A small-molecule ligand and the protein it binds are described below.
Small molecule (SMILES): CC(=O)N[C@H]1[C@H](O[C@H]2[C@H](O)[C@@H](NC(C)=O)CO[C@@H]2CO)O[C@H](CO)[C@@H](O)[C@@H]1O

Sequence of chain 1.A:
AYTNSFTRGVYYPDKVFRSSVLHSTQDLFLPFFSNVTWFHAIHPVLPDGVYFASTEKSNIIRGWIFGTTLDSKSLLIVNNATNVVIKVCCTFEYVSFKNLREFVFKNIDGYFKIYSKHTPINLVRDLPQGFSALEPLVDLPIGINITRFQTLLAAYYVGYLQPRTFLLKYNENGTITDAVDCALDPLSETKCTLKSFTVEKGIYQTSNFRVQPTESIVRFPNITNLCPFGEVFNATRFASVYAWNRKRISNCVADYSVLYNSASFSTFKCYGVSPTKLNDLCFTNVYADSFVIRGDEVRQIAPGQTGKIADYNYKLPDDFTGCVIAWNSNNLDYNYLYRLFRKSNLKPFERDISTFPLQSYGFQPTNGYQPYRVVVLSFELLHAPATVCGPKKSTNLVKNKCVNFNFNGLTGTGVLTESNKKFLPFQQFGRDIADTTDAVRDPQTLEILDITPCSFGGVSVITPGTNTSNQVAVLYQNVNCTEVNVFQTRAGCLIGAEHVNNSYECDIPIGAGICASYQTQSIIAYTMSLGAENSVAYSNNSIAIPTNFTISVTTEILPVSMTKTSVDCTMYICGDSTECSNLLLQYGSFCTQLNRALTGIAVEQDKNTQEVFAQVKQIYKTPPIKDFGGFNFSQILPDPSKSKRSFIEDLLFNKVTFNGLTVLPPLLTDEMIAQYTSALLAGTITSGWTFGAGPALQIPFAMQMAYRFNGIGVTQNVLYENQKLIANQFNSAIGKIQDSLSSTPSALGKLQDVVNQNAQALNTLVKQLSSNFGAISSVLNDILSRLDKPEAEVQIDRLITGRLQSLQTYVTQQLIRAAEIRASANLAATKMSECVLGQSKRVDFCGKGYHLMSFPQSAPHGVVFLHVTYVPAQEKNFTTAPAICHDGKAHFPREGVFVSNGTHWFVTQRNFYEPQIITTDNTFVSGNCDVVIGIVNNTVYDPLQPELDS

Binding-site contacts:
Ligand atom O5 contacts residue ASN1134 of chain 1.A at 2.1 Å (h-bond).
Ligand atom C4 contacts residue ASN1134 of chain 1.A at 4.1 Å.
Ligand atom C2 contacts residue ASN1134 of chain 1.A at 2.4 Å.
Ligand atom C6 contacts residue ASN1134 of chain 1.A at 4.3 Å.
Ligand atom C3 contacts residue ASN1134 of chain 1.A at 3.7 Å.
Ligand atom N2 contacts residue ASN1134 of chain 1.A at 3.0 Å (h-bond).
Ligand atom O7 contacts residue ASN1134 of chain 1.A at 4.3 Å.
Ligand atom C5 contacts residue ASN1134 of chain 1.A at 3.5 Å.
Ligand atom C7 contacts residue ASN1134 of chain 1.A at 3.9 Å.
Ligand atom C1 contacts residue ASN1134 of chain 1.A at 1.4 Å.